Binding-site contacts:
Ligand atom C4 contacts residue SER257 of chain 1.C at 3.6 Å.
Ligand atom C1 contacts residue ASN255 of chain 1.C at 2.8 Å.
Ligand atom N2 contacts residue ASN255 of chain 1.C at 4.5 Å.
Ligand atom C3 contacts residue SER257 of chain 1.C at 4.2 Å.
Ligand atom C3 contacts residue ASN255 of chain 1.C at 4.1 Å.
Ligand atom C6 contacts residue SER257 of chain 1.C at 4.1 Å.
Ligand atom O3 contacts residue SER257 of chain 1.C at 3.6 Å (h-bond).
Ligand atom C5 contacts residue ASN255 of chain 1.C at 3.8 Å.
Ligand atom C6 contacts residue HIS17 of chain 1.C at 4.0 Å.
Ligand atom C4 contacts residue ILE20 of chain 1.C at 4.4 Å (hydrophobic).
Ligand atom C4 contacts residue ASN255 of chain 1.C at 3.8 Å.
Ligand atom C6 contacts residue ASN255 of chain 1.C at 3.3 Å.
Ligand atom O4 contacts residue ILE20 of chain 1.C at 3.4 Å.
Ligand atom O5 contacts residue ASN255 of chain 1.C at 3.7 Å.
Ligand atom C2 contacts residue ASN255 of chain 1.C at 3.3 Å.
Ligand atom C5 contacts residue SER257 of chain 1.C at 4.5 Å.
Ligand atom O6 contacts residue HIS17 of chain 1.C at 3.5 Å.
Ligand atom O4 contacts residue SER257 of chain 1.C at 3.9 Å.

The protein below binds the small molecule below.
Small molecule (SMILES): CC(=O)N[C@@H]1[C@@H](O)[C@H](O)[C@@H](CO)O[C@H]1O

Sequence of chain 1.C:
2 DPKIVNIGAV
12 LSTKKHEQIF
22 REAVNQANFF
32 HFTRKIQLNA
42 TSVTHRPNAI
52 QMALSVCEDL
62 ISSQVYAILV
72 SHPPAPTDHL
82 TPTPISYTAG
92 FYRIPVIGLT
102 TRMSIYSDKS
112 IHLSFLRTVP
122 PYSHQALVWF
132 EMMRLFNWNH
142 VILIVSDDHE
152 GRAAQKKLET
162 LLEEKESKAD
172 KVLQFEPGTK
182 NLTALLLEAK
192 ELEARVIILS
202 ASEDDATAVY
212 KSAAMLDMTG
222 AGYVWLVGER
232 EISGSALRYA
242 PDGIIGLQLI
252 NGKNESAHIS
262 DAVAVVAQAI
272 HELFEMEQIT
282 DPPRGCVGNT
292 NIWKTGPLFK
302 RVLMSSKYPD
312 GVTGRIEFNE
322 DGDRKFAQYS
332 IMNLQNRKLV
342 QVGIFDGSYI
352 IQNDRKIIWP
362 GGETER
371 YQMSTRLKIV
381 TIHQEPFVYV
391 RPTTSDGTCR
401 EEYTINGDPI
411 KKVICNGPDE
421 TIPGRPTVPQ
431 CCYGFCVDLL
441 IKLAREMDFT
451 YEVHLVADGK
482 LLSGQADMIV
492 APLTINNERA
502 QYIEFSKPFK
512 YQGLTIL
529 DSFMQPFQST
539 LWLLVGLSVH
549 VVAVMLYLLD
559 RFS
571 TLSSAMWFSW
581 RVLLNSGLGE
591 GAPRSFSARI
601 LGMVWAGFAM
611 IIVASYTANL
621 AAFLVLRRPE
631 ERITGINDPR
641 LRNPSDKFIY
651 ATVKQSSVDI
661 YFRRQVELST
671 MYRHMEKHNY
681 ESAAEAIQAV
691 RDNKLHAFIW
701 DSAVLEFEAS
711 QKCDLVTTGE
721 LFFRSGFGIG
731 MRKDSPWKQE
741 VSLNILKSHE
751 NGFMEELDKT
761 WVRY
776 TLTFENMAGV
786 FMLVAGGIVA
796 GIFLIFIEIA